Sequence of chain 1.A:
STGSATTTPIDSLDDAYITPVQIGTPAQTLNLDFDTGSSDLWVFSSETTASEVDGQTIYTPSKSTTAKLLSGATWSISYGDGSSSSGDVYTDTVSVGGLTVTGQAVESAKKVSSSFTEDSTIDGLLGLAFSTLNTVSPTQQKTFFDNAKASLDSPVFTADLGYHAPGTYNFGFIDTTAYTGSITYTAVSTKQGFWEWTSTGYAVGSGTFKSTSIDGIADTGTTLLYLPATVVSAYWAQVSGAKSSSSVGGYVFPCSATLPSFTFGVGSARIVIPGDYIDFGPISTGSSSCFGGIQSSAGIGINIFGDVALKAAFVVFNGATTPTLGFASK

The protein below binds the small molecule below.
Small molecule (SMILES): O[C@H]1[C@H](NCC2CC2)[C@H]2CO[C@H](O2)[C@@H]1Sc1ccccc1

Binding-site contacts:
Ligand atom C4 contacts residue ILE300 of chain 1.A at 4.2 Å (hydrophobic).
Ligand atom O2 contacts residue GLY221 of chain 1.A at 4.1 Å.
Ligand atom C2 contacts residue GLY80 of chain 1.A at 4.0 Å.
Ligand atom C contacts residue ILE300 of chain 1.A at 3.7 Å (hydrophobic).
Ligand atom S contacts residue TYR226 of chain 1.A at 3.8 Å.
Ligand atom C13 contacts residue ALA16 of chain 1.A at 3.7 Å (hydrophobic).
Ligand atom C13 contacts residue ASP15 of chain 1.A at 3.5 Å.
Ligand atom O1 contacts residue ASP81 of chain 1.A at 2.9 Å.
Ligand atom C1 contacts residue THR222 of chain 1.A at 4.2 Å.
Ligand atom C1 contacts residue ILE304 of chain 1.A at 3.3 Å (hydrophobic).
Ligand atom C14 contacts residue ASP119 of chain 1.A at 4.0 Å.
Ligand atom O contacts residue TYR79 of chain 1.A at 4.1 Å.
Ligand atom C4 contacts residue GLY80 of chain 1.A at 3.9 Å.
Ligand atom C6 contacts residue THR222 of chain 1.A at 3.9 Å.
Ligand atom O contacts residue GLY221 of chain 1.A at 4.0 Å.
Ligand atom C10 contacts residue TYR79 of chain 1.A at 4.2 Å (hydrophobic).
Ligand atom S contacts residue THR222 of chain 1.A at 4.2 Å.
Ligand atom O2 contacts residue THR222 of chain 1.A at 3.5 Å.
Ligand atom C11 contacts residue ASP81 of chain 1.A at 3.7 Å.
Ligand atom C11 contacts residue GLY80 of chain 1.A at 4.0 Å.
Ligand atom C9 contacts residue ASP81 of chain 1.A at 3.6 Å.
Ligand atom O contacts residue THR222 of chain 1.A at 4.1 Å.
Ligand atom C5 contacts residue GLY80 of chain 1.A at 3.6 Å.
Ligand atom C15 contacts residue ASP15 of chain 1.A at 3.6 Å.
Ligand atom C contacts residue GLY80 of chain 1.A at 3.6 Å.
Ligand atom O2 contacts residue THR223 of chain 1.A at 2.9 Å (h-bond).
Ligand atom C2 contacts residue ILE304 of chain 1.A at 3.8 Å (hydrophobic).
Ligand atom C3 contacts residue GLY80 of chain 1.A at 4.1 Å.
Ligand atom N contacts residue THR223 of chain 1.A at 4.0 Å.
Ligand atom C14 contacts residue ALA16 of chain 1.A at 3.5 Å (hydrophobic).
Ligand atom C contacts residue ILE304 of chain 1.A at 3.7 Å (hydrophobic).
Ligand atom O contacts residue GLY80 of chain 1.A at 4.1 Å.
Ligand atom C5 contacts residue ILE300 of chain 1.A at 3.8 Å (hydrophobic).
Ligand atom C13 contacts residue THR223 of chain 1.A at 3.9 Å.
Ligand atom C2 contacts residue THR222 of chain 1.A at 3.5 Å.
Ligand atom C14 contacts residue ILE122 of chain 1.A at 4.0 Å (hydrophobic).
Ligand atom C14 contacts residue ASP15 of chain 1.A at 4.0 Å.
Ligand atom C10 contacts residue GLY221 of chain 1.A at 3.5 Å.
Ligand atom C1 contacts residue GLY80 of chain 1.A at 3.8 Å.
Ligand atom C8 contacts residue GLY221 of chain 1.A at 3.7 Å.